Binding-site contacts:
Ligand atom C20 contacts residue LEU244 of chain 1.A at 3.6 Å (hydrophobic).
Ligand atom C65 contacts residue GLN248 of chain 1.A at 3.4 Å.
Ligand atom C20 contacts residue PHE202 of chain 1.A at 3.6 Å (hydrophobic).
Ligand atom C26 contacts residue ILE289 of chain 1.C at 2.3 Å (hydrophobic).
Ligand atom C23 contacts residue SER201 of chain 1.A at 2.7 Å.
Ligand atom C69 contacts residue ARG292 of chain 1.C at 3.5 Å.
Ligand atom C22 contacts residue ILE289 of chain 1.C at 3.1 Å (hydrophobic).
Ligand atom C42 contacts residue THR196 of chain 1.A at 3.4 Å.
Ligand atom C54 contacts residue HIC75 of chain 1.D at 3.7 Å.
Ligand atom C36 contacts residue ILE77 of chain 1.D at 3.4 Å (hydrophobic).
Ligand atom C43 contacts residue THR196 of chain 1.A at 3.6 Å.
Ligand atom C78 contacts residue GLU74 of chain 1.D at 3.6 Å.
Ligand atom C40 contacts residue SER201 of chain 1.A at 3.7 Å.
Ligand atom C44 contacts residue ILE77 of chain 1.D at 3.5 Å (hydrophobic).
Ligand atom C43 contacts residue PRO114 of chain 1.D at 3.7 Å (hydrophobic).
Ligand atom C39 contacts residue SER201 of chain 1.A at 3.4 Å.
Ligand atom C44 contacts residue GLY199 of chain 1.A at 3.5 Å.
Ligand atom C39 contacts residue ILE77 of chain 1.D at 3.6 Å (hydrophobic).
Ligand atom C21 contacts residue ILE289 of chain 1.C at 3.0 Å (hydrophobic).
Ligand atom C31 contacts residue GLY199 of chain 1.A at 3.3 Å.
Ligand atom N8 contacts residue GLY199 of chain 1.A at 2.5 Å (h-bond).
Ligand atom C2 contacts residue ARG198 of chain 1.A at 3.5 Å.
Ligand atom C15 contacts residue GLN248 of chain 1.A at 3.2 Å.
Ligand atom C55 contacts residue HIC75 of chain 1.D at 3.5 Å.
Ligand atom O30 contacts residue SER201 of chain 1.A at 3.3 Å (h-bond).
Ligand atom O77 contacts residue HIC75 of chain 1.D at 3.1 Å (h-bond).
Ligand atom C14 contacts residue GLN248 of chain 1.A at 3.4 Å.
Ligand atom N38 contacts residue ASP181 of chain 1.D at 3.0 Å (salt-bridge).
Ligand atom C9 contacts residue GLY199 of chain 1.A at 3.5 Å.
Ligand atom C40 contacts residue ILE77 of chain 1.D at 3.2 Å (hydrophobic).
Ligand atom C32 contacts residue GLY199 of chain 1.A at 3.4 Å.
Ligand atom O70 contacts residue HIC75 of chain 1.D at 3.4 Å.
Ligand atom C41 contacts residue ARG179 of chain 1.D at 3.6 Å.
Ligand atom C26 contacts residue GLU207 of chain 1.A at 2.9 Å.
Ligand atom C22 contacts residue SER201 of chain 1.A at 3.6 Å.
Ligand atom C41 contacts residue SER201 of chain 1.A at 3.4 Å.
Ligand atom O25 contacts residue SER201 of chain 1.A at 1.6 Å (h-bond).
Ligand atom O12 contacts residue TYR200 of chain 1.A at 3.4 Å.
Ligand atom C16 contacts residue VAL249 of chain 1.A at 3.3 Å (hydrophobic).
Ligand atom C42 contacts residue LEU112 of chain 1.D at 3.6 Å (hydrophobic).

A small-molecule ligand and the protein it binds are described below.
Small molecule (SMILES): COc1ccc(/N=N\c2cc(OC)c(OC)c(OC)c2)c(NC(=O)CCC(=O)NCCCC[C@@H]2NC(=O)[C@@H](C)C/C(C)=C/CC[C@H](C)OC(=O)C[C@H](c3ccc(O)cc3)NC(=O)[C@@H](Cc3c[nH]c4ccccc34)N(C)C2=O)c1

Sequence of chain 1.A:
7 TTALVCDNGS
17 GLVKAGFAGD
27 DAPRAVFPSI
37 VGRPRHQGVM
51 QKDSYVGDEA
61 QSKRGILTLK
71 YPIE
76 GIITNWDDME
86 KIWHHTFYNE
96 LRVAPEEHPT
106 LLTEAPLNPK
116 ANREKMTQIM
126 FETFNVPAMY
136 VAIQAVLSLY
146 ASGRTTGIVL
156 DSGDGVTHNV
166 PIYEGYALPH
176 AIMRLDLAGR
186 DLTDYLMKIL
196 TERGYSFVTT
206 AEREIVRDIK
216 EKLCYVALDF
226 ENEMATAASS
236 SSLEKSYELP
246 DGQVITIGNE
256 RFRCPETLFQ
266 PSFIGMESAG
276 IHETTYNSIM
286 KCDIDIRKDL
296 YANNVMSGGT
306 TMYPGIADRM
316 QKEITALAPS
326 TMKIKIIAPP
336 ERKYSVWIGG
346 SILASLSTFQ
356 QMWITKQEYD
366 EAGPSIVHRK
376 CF

Sequence of chain 1.D:
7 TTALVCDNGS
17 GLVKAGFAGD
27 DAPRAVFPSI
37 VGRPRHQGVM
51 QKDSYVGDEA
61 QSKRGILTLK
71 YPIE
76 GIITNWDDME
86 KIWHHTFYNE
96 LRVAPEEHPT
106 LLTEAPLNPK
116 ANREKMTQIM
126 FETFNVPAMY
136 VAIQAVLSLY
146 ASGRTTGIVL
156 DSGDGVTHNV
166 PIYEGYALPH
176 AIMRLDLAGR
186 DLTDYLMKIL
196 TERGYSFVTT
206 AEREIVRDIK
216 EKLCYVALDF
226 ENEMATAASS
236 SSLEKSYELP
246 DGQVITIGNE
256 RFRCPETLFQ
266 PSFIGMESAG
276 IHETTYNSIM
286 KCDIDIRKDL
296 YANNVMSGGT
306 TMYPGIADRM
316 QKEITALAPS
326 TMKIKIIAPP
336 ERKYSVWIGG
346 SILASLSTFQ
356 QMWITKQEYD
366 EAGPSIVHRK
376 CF

Sequence of chain 1.C:
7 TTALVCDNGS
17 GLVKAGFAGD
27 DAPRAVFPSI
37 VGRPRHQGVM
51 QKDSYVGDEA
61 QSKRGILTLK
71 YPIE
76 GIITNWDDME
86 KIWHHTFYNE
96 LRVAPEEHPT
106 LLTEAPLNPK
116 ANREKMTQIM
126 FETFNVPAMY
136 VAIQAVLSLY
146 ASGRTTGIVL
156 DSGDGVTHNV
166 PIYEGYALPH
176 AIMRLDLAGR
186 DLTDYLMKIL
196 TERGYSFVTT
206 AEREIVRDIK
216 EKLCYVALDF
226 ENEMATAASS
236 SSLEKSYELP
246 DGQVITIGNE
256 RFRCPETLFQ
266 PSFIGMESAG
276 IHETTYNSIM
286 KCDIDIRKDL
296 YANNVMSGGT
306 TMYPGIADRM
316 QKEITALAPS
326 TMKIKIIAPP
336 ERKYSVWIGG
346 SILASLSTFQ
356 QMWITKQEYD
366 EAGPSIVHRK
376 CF